Sequence of chain 4.D:
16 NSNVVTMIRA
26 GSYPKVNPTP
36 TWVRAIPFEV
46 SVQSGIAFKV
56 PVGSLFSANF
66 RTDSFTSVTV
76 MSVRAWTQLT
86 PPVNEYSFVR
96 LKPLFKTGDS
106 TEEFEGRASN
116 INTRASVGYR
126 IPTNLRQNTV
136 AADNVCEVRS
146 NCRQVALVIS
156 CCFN

Sequence of chain 3.H:
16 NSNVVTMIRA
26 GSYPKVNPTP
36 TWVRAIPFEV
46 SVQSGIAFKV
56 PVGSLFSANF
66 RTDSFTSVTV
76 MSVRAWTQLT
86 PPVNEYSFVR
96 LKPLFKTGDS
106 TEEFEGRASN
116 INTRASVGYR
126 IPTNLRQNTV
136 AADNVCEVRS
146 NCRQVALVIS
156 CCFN

Binding-site contacts:
Ligand atom C2' contacts residue ARG125 of chain 3.H at 3.7 Å.
Ligand atom C4 contacts residue ASN16 of chain 4.D at 4.0 Å.
Ligand atom N3 contacts residue ASN16 of chain 4.D at 2.8 Å (h-bond).
Ligand atom C5' contacts residue MET76 of chain 3.H at 4.4 Å (hydrophobic).
Ligand atom C5' contacts residue ARG131 of chain 3.H at 3.4 Å.
Ligand atom O2 contacts residue ARG125 of chain 3.H at 4.0 Å.
Ligand atom OP2 contacts residue SER77 of chain 3.H at 3.9 Å.
Ligand atom O5' contacts residue ARG125 of chain 3.H at 3.2 Å (salt-bridge).
Ligand atom C3' contacts residue ARG125 of chain 3.H at 3.4 Å.
Ligand atom P contacts residue ILE23 of chain 4.D at 4.2 Å.
Ligand atom C4 contacts residue ARG125 of chain 3.H at 3.6 Å.
Ligand atom N3 contacts residue ARG125 of chain 3.H at 3.6 Å.
Ligand atom C1' contacts residue ARG125 of chain 3.H at 4.3 Å.
Ligand atom C2 contacts residue ARG125 of chain 3.H at 3.8 Å.
Ligand atom O4 contacts residue SER17 of chain 4.D at 3.2 Å.
Ligand atom C5 contacts residue THR21 of chain 4.D at 4.4 Å.
Ligand atom C6 contacts residue ARG125 of chain 3.H at 3.5 Å.
Ligand atom O5' contacts residue ARG131 of chain 3.H at 2.8 Å (salt-bridge).
Ligand atom OP2 contacts residue ILE23 of chain 4.D at 4.1 Å.
Ligand atom O4 contacts residue ARG125 of chain 3.H at 3.9 Å.
Ligand atom O3' contacts residue ARG125 of chain 3.H at 4.1 Å.
Ligand atom C4 contacts residue SER17 of chain 4.D at 4.1 Å.
Ligand atom N1 contacts residue ARG125 of chain 3.H at 3.7 Å.
Ligand atom C5 contacts residue ARG125 of chain 3.H at 3.5 Å.
Ligand atom OP3 contacts residue ILE23 of chain 4.D at 4.3 Å.
Ligand atom P contacts residue ARG125 of chain 3.H at 3.9 Å.
Ligand atom C4' contacts residue ARG125 of chain 3.H at 4.3 Å.
Ligand atom OP3 contacts residue ARG125 of chain 3.H at 2.7 Å.
Ligand atom OP1 contacts residue ARG131 of chain 3.H at 3.4 Å (salt-bridge).
Ligand atom OP2 contacts residue ARG131 of chain 3.H at 3.8 Å.
Ligand atom OP1 contacts residue ARG125 of chain 3.H at 3.0 Å (salt-bridge).
Ligand atom OP1 contacts residue ILE23 of chain 4.D at 3.6 Å.
Ligand atom C2 contacts residue ASN16 of chain 4.D at 3.1 Å.
Ligand atom N3 contacts residue SER17 of chain 4.D at 4.3 Å.
Ligand atom P contacts residue ARG131 of chain 3.H at 3.6 Å.
Ligand atom OP3 contacts residue SER77 of chain 3.H at 4.2 Å.
Ligand atom C5' contacts residue ARG125 of chain 3.H at 4.2 Å.
Ligand atom O2 contacts residue ASN16 of chain 4.D at 2.6 Å (h-bond).
Ligand atom O4 contacts residue THR21 of chain 4.D at 4.1 Å.
Ligand atom O4 contacts residue ASN16 of chain 4.D at 4.4 Å.

This small molecule binds to this protein.
Small molecule (SMILES): CO[P](=O)(O)O[C@H]1[C@@H](O)[C@H](n2ccc(=O)[nH]c2=O)O[C@@H]1COP(=O)(O)O